This small molecule binds to this protein.
Small molecule (SMILES): CC(=O)N[C@@H]1[C@@H](O)[C@H](O)[C@@H](CO)O[C@H]1O

Binding-site contacts:
Ligand atom C5 contacts residue HIS170 of chain 1.G at 3.5 Å.
Ligand atom C6 contacts residue HIS170 of chain 1.G at 3.3 Å.
Ligand atom C3 contacts residue ASN153 of chain 1.G at 3.8 Å.
Ligand atom C8 contacts residue ASN153 of chain 1.G at 4.4 Å.
Ligand atom C5 contacts residue ASN153 of chain 1.G at 3.6 Å.
Ligand atom O7 contacts residue ASN153 of chain 1.G at 3.2 Å (h-bond).
Ligand atom N2 contacts residue ASN153 of chain 1.G at 3.0 Å (h-bond).
Ligand atom C7 contacts residue LEU172 of chain 1.G at 4.2 Å (hydrophobic).
Ligand atom C4 contacts residue ASN153 of chain 1.G at 4.2 Å.
Ligand atom C8 contacts residue LEU172 of chain 1.G at 3.7 Å (hydrophobic).
Ligand atom O7 contacts residue ASN141 of chain 1.G at 4.1 Å.
Ligand atom O5 contacts residue HIS170 of chain 1.G at 3.7 Å.
Ligand atom N2 contacts residue ASP318 of chain 1.G at 4.2 Å.
Ligand atom C2 contacts residue ASN153 of chain 1.G at 2.5 Å.
Ligand atom C7 contacts residue ASN153 of chain 1.G at 3.3 Å.
Ligand atom C8 contacts residue ASP318 of chain 1.G at 3.7 Å.
Ligand atom C1 contacts residue ASN153 of chain 1.G at 1.4 Å.
Ligand atom C1 contacts residue HIS170 of chain 1.G at 4.1 Å.
Ligand atom O5 contacts residue ASN153 of chain 1.G at 2.3 Å (h-bond).
Ligand atom O6 contacts residue HIS170 of chain 1.G at 3.0 Å (h-bond).

Sequence of chain 1.G:
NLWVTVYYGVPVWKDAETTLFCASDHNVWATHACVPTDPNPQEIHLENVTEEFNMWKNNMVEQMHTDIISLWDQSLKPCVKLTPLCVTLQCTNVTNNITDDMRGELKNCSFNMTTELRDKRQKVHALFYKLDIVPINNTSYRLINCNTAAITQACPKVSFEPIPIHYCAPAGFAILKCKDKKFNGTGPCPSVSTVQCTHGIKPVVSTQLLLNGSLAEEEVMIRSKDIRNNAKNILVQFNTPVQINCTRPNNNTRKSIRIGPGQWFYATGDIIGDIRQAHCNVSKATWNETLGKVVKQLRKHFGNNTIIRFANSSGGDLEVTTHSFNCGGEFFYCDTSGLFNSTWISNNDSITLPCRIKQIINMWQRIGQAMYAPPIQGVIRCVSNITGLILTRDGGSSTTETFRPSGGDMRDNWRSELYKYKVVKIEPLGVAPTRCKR